Sequence of chain 1.H:
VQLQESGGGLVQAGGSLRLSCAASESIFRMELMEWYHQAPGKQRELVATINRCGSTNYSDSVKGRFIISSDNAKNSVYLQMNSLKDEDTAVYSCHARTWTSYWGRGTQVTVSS

Sequence of chain 1.C:
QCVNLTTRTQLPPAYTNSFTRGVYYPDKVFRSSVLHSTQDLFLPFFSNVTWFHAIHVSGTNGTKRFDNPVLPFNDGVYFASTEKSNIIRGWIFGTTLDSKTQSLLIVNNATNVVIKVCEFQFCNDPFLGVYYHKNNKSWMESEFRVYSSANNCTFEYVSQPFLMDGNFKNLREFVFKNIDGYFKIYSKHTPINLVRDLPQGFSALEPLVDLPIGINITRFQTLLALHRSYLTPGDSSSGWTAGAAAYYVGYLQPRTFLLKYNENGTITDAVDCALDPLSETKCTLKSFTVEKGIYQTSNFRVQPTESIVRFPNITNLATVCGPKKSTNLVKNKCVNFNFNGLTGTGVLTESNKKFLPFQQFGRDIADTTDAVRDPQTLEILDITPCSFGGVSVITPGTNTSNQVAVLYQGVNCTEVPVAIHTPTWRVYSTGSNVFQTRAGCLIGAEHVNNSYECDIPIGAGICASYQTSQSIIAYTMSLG

Binding-site contacts:
Ligand atom C7 contacts residue ASN48 of chain 1.C at 3.2 Å.
Ligand atom O4 contacts residue ASN76 of chain 1.H at 4.0 Å.
Ligand atom O6 contacts residue ASN73 of chain 1.H at 4.0 Å.
Ligand atom O6 contacts residue ASN76 of chain 1.H at 4.2 Å.
Ligand atom C3 contacts residue ASN48 of chain 1.C at 3.8 Å.
Ligand atom N2 contacts residue ASN48 of chain 1.C at 2.9 Å (h-bond).
Ligand atom C4 contacts residue ASN48 of chain 1.C at 4.2 Å.
Ligand atom C6 contacts residue ASN76 of chain 1.H at 4.4 Å.
Ligand atom C3 contacts residue TYR15 of chain 1.C at 3.8 Å (hydrophobic).
Ligand atom C1 contacts residue ASN48 of chain 1.C at 1.4 Å.
Ligand atom C6 contacts residue ASN73 of chain 1.H at 3.5 Å.
Ligand atom C2 contacts residue TYR15 of chain 1.C at 3.5 Å (hydrophobic).
Ligand atom C1 contacts residue TYR15 of chain 1.C at 3.9 Å (hydrophobic).
Ligand atom C6 contacts residue PHE29 of chain 1.H at 4.2 Å (hydrophobic).
Ligand atom C6 contacts residue TYR15 of chain 1.C at 4.0 Å (hydrophobic).
Ligand atom C4 contacts residue ALA74 of chain 1.H at 3.6 Å (hydrophobic).
Ligand atom O5 contacts residue ASN48 of chain 1.C at 2.4 Å (h-bond).
Ligand atom C6 contacts residue ALA74 of chain 1.H at 4.0 Å (hydrophobic).
Ligand atom N2 contacts residue TYR15 of chain 1.C at 4.4 Å.
Ligand atom C8 contacts residue ASN48 of chain 1.C at 4.3 Å.
Ligand atom C2 contacts residue ASN48 of chain 1.C at 2.4 Å.
Ligand atom O3 contacts residue TYR15 of chain 1.C at 3.7 Å.
Ligand atom O4 contacts residue LYS75 of chain 1.H at 3.8 Å.
Ligand atom C5 contacts residue ASN48 of chain 1.C at 3.7 Å.
Ligand atom O4 contacts residue ALA74 of chain 1.H at 2.8 Å (h-bond).
Ligand atom O6 contacts residue PHE29 of chain 1.H at 3.5 Å.
Ligand atom O7 contacts residue TYR15 of chain 1.C at 3.9 Å.
Ligand atom O3 contacts residue LYS75 of chain 1.H at 4.5 Å.
Ligand atom O5 contacts residue TYR15 of chain 1.C at 3.3 Å.
Ligand atom O7 contacts residue ASN48 of chain 1.C at 3.1 Å (h-bond).
Ligand atom C4 contacts residue TYR15 of chain 1.C at 3.4 Å (hydrophobic).
Ligand atom C5 contacts residue TYR15 of chain 1.C at 3.8 Å (hydrophobic).
Ligand atom O5 contacts residue PHE29 of chain 1.H at 4.0 Å.

A protein and the small-molecule ligand that binds it are described below.
Small molecule (SMILES): CC(=O)N[C@@H]1[C@@H](O)[C@H](O)[C@@H](CO)O[C@H]1O